The small molecule below binds the protein below.
Small molecule (SMILES): OC[C@H]1O[C@@H](O)[C@H](O)[C@@H](O)[C@H]1O

Binding-site contacts:
Ligand atom C2 contacts residue ASN90 of chain 1.I at 4.0 Å.
Ligand atom O3 contacts residue GLU51 of chain 1.I at 4.2 Å.
Ligand atom O6 contacts residue HIS57 of chain 1.I at 3.6 Å.
Ligand atom O4 contacts residue GLN56 of chain 1.I at 3.3 Å.
Ligand atom C5 contacts residue TRP88 of chain 1.I at 3.6 Å (hydrophobic).
Ligand atom C6 contacts residue GLU51 of chain 1.I at 4.3 Å.
Ligand atom C4 contacts residue GLU51 of chain 1.I at 3.4 Å.
Ligand atom C3 contacts residue GLU51 of chain 1.I at 4.5 Å.
Ligand atom C6 contacts residue GLN61 of chain 1.I at 4.1 Å.
Ligand atom O6 contacts residue GLN61 of chain 1.I at 3.1 Å (h-bond).
Ligand atom O1 contacts residue GLN56 of chain 1.I at 4.2 Å.
Ligand atom C4 contacts residue LYS91 of chain 1.I at 3.9 Å.
Ligand atom O4 contacts residue LYS91 of chain 1.I at 3.0 Å (salt-bridge).
Ligand atom C4 contacts residue TRP88 of chain 1.I at 3.5 Å (hydrophobic).
Ligand atom O6 contacts residue GLN56 of chain 1.I at 3.4 Å (h-bond).
Ligand atom C5 contacts residue GLU51 of chain 1.I at 4.5 Å.
Ligand atom C3 contacts residue TRP88 of chain 1.I at 3.6 Å (hydrophobic).
Ligand atom C6 contacts residue TRP88 of chain 1.I at 3.7 Å (hydrophobic).
Ligand atom O2 contacts residue ASN90 of chain 1.I at 3.0 Å (h-bond).
Ligand atom O6 contacts residue TRP88 of chain 1.I at 3.9 Å.
Ligand atom C6 contacts residue GLN56 of chain 1.I at 4.0 Å.
Ligand atom C5 contacts residue GLN56 of chain 1.I at 4.4 Å.
Ligand atom O3 contacts residue ASN90 of chain 1.I at 2.8 Å (h-bond).
Ligand atom C6 contacts residue HIS57 of chain 1.I at 3.6 Å.
Ligand atom O3 contacts residue TRP88 of chain 1.I at 3.7 Å.
Ligand atom O4 contacts residue GLU51 of chain 1.I at 2.6 Å (salt-bridge).
Ligand atom O3 contacts residue LYS91 of chain 1.I at 2.9 Å (salt-bridge).
Ligand atom C4 contacts residue GLN56 of chain 1.I at 4.5 Å.
Ligand atom C2 contacts residue LYS91 of chain 1.I at 4.0 Å.
Ligand atom C3 contacts residue ASN90 of chain 1.I at 3.8 Å.
Ligand atom C3 contacts residue LYS91 of chain 1.I at 3.7 Å.
Ligand atom O5 contacts residue GLN56 of chain 1.I at 3.6 Å (h-bond).

Sequence of chain 1.I:
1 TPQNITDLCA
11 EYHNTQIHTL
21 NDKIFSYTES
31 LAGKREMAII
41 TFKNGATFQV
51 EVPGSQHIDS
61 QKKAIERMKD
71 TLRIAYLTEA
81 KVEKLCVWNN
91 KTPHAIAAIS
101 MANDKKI